Sequence of chain 1.B:
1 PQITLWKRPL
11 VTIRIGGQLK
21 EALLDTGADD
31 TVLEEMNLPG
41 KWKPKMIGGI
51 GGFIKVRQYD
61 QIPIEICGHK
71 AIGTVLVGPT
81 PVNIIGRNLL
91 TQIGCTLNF

Sequence of chain 1.A:
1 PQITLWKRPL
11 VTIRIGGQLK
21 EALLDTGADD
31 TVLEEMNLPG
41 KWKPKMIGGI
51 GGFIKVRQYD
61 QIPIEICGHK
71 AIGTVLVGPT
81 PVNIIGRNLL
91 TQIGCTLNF

This small molecule binds to this protein.
Small molecule (SMILES): CCC(=O)CCC(=O)N[C@@H](Cc1ccccc1)[C@H](O)CN(C[C@@H](C)CC)S(=O)(=O)c1ccc(OC)cc1

Binding-site contacts:
Ligand atom O19 contacts residue ASP30 of chain 1.B at 3.3 Å (salt-bridge).
Ligand atom C3 contacts residue ALA28 of chain 1.B at 3.4 Å (hydrophobic).
Ligand atom C17 contacts residue ASP25 of chain 1.B at 3.3 Å.
Ligand atom C32 contacts residue ASP25 of chain 1.B at 3.2 Å.
Ligand atom C18 contacts residue VAL82 of chain 1.A at 3.7 Å (hydrophobic).
Ligand atom O18 contacts residue GLY27 of chain 1.A at 3.5 Å.
Ligand atom C6 contacts residue GLY48 of chain 1.B at 3.4 Å.
Ligand atom C32 contacts residue GLY27 of chain 1.A at 3.7 Å.
Ligand atom C3 contacts residue ASP30 of chain 1.B at 3.6 Å.
Ligand atom O18 contacts residue ASP25 of chain 1.B at 2.5 Å (salt-bridge).
Ligand atom O25 contacts residue GLY27 of chain 1.A at 3.5 Å (h-bond).
Ligand atom C12 contacts residue GLY27 of chain 1.B at 3.7 Å.
Ligand atom O9 contacts residue GLY49 of chain 1.B at 3.3 Å.
Ligand atom O9 contacts residue ILE50 of chain 1.A at 3.2 Å.
Ligand atom O18 contacts residue ASP25 of chain 1.A at 2.6 Å (salt-bridge).
Ligand atom C36 contacts residue PRO81 of chain 1.B at 3.8 Å (hydrophobic).
Ligand atom C23 contacts residue GLY48 of chain 1.A at 3.1 Å.
Ligand atom C4 contacts residue ALA28 of chain 1.B at 3.5 Å (hydrophobic).
Ligand atom O10 contacts residue ILE84 of chain 1.B at 3.5 Å.
Ligand atom O10 contacts residue ILE50 of chain 1.A at 3.7 Å.
Ligand atom C15 contacts residue VAL82 of chain 1.A at 3.7 Å (hydrophobic).
Ligand atom C36 contacts residue ILE50 of chain 1.A at 3.7 Å (hydrophobic).
Ligand atom C26 contacts residue GLY48 of chain 1.A at 3.4 Å.
Ligand atom C27 contacts residue ARG8 of chain 1.B at 3.2 Å.
Ligand atom C20 contacts residue ASP30 of chain 1.B at 3.4 Å.
Ligand atom C33 contacts residue GLY27 of chain 1.A at 3.4 Å.
Ligand atom C17 contacts residue ASP25 of chain 1.A at 3.6 Å.
Ligand atom C27 contacts residue ASP29 of chain 1.A at 3.2 Å.
Ligand atom O25 contacts residue ASP29 of chain 1.A at 3.1 Å (salt-bridge).
Ligand atom C24 contacts residue GLY48 of chain 1.A at 3.8 Å.
Ligand atom O22 contacts residue GLY49 of chain 1.A at 3.7 Å.
Ligand atom O25 contacts residue ALA28 of chain 1.A at 3.8 Å.
Ligand atom C18 contacts residue PRO81 of chain 1.A at 3.7 Å (hydrophobic).
Ligand atom C35 contacts residue VAL82 of chain 1.B at 3.1 Å (hydrophobic).
Ligand atom C34 contacts residue VAL82 of chain 1.B at 3.0 Å (hydrophobic).
Ligand atom C16 contacts residue ASP25 of chain 1.B at 3.3 Å.
Ligand atom C36 contacts residue VAL82 of chain 1.B at 3.5 Å (hydrophobic).
Ligand atom C33 contacts residue VAL82 of chain 1.B at 3.4 Å (hydrophobic).
Ligand atom N20 contacts residue GLY27 of chain 1.A at 3.2 Å (h-bond).
Ligand atom C33 contacts residue LEU23 of chain 1.B at 3.6 Å (hydrophobic).